Binding-site contacts:
Ligand atom C65 contacts residue GLY165 of chain 2.A at 3.6 Å.
Ligand atom O35 contacts residue GLY165 of chain 2.A at 3.1 Å (h-bond).
Ligand atom N21 contacts residue GLY165 of chain 2.A at 3.1 Å (h-bond).
Ligand atom C59 contacts residue CYS148 of chain 2.A at 3.2 Å (hydrophobic).
Ligand atom C2 contacts residue PHE171 of chain 2.A at 3.6 Å (hydrophobic).
Ligand atom C59 contacts residue ARG144 of chain 2.A at 3.6 Å.
Ligand atom C65 contacts residue THR143 of chain 2.A at 3.6 Å.
Ligand atom O66 contacts residue THR143 of chain 2.A at 3.2 Å.
Ligand atom C57 contacts residue CYS148 of chain 2.A at 2.7 Å (hydrophobic).
Ligand atom C11 contacts residue GLU72 of chain 2.A at 3.2 Å.
Ligand atom C37 contacts residue VAL163 of chain 2.A at 3.4 Å (hydrophobic).
Ligand atom C5 contacts residue GLU25 of chain 2.A at 3.5 Å.
Ligand atom O19 contacts residue LEU128 of chain 2.A at 3.6 Å.
Ligand atom N21 contacts residue LEU128 of chain 2.A at 3.6 Å.
Ligand atom C73 contacts residue ALA145 of chain 2.A at 3.6 Å (hydrophobic).
Ligand atom C9 contacts residue ARG40 of chain 2.A at 3.3 Å.
Ligand atom C17 contacts residue GLY129 of chain 2.A at 3.6 Å.
Ligand atom C43 contacts residue ASN166 of chain 2.A at 3.4 Å.
Ligand atom C13 contacts residue ASN127 of chain 2.A at 3.5 Å.
Ligand atom O88 contacts residue ALA145 of chain 2.A at 3.4 Å.
Ligand atom C63 contacts residue CYS148 of chain 2.A at 1.9 Å (hydrophobic).
Ligand atom C9 contacts residue LEU128 of chain 2.A at 3.2 Å (hydrophobic).
Ligand atom C82 contacts residue HIS41 of chain 2.A at 3.1 Å.
Ligand atom C55 contacts residue HIS41 of chain 2.A at 3.4 Å.
Ligand atom N49 contacts residue CYS148 of chain 2.A at 2.8 Å (h-bond).
Ligand atom C82 contacts residue CYS148 of chain 2.A at 3.1 Å (hydrophobic).
Ligand atom O15 contacts residue LEU128 of chain 2.A at 3.5 Å.
Ligand atom C1 contacts residue PHE171 of chain 2.A at 3.3 Å (hydrophobic).
Ligand atom O66 contacts residue GLY164 of chain 2.A at 3.5 Å.
Ligand atom N69 contacts residue THR143 of chain 2.A at 3.3 Å.
Ligand atom O88 contacts residue GLY146 of chain 2.A at 2.6 Å (h-bond).
Ligand atom C63 contacts residue HIS41 of chain 2.A at 3.6 Å.
Ligand atom O66 contacts residue HIS162 of chain 2.A at 2.8 Å (h-bond).
Ligand atom O19 contacts residue GLY129 of chain 2.A at 2.6 Å (h-bond).
Ligand atom O66 contacts residue GLY165 of chain 2.A at 3.5 Å.
Ligand atom C12 contacts residue GLY165 of chain 2.A at 3.2 Å.
Ligand atom C3 contacts residue TYR23 of chain 2.A at 3.4 Å (hydrophobic).
Ligand atom N49 contacts residue VAL163 of chain 2.A at 3.3 Å (h-bond).
Ligand atom C17 contacts residue LEU128 of chain 2.A at 3.4 Å (hydrophobic).
Ligand atom O35 contacts residue GLY164 of chain 2.A at 3.2 Å.

Sequence of chain 2.A:
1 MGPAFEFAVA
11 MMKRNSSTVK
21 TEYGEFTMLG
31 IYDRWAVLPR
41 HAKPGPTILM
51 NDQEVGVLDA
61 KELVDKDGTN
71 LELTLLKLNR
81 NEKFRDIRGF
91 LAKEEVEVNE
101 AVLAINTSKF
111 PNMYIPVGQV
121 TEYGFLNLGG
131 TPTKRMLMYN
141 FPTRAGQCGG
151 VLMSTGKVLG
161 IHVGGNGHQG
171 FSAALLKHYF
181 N

The protein below binds the small molecule below.
Small molecule (SMILES): CCOC(=O)CC[C@H](C[C@@H]1CCNC1=O)NC(=O)[C@H](Cc1ccccc1)NC(=O)[C@H](COC(C)(C)C)NC(=O)OCc1ccccc1